This small molecule binds to this protein.
Small molecule (SMILES): CCOP(=O)(COc1ccc(C[C@H](NC(=O)O[C@H]2CO[C@H]3OCC[C@H]32)[C@H](O)CN(C[C@@H](C)CC)S(=O)(=O)c2ccc(OC)cc2)cc1)OCC

Sequence of chain 1.A:
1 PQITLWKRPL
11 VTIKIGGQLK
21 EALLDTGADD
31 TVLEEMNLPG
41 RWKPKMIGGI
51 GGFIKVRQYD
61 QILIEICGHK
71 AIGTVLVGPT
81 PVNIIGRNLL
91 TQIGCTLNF

Sequence of chain 1.B:
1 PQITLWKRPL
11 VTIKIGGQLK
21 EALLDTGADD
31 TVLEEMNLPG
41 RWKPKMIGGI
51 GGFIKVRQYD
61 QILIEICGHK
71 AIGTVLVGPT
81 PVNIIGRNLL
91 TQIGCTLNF

Binding-site contacts:
Ligand atom O14 contacts residue GLY27 of chain 1.B at 3.6 Å.
Ligand atom C46 contacts residue PRO81 of chain 1.A at 3.7 Å (hydrophobic).
Ligand atom C34 contacts residue GLY27 of chain 1.B at 3.3 Å.
Ligand atom C40 contacts residue ASP30 of chain 1.A at 3.4 Å.
Ligand atom C24 contacts residue ASP29 of chain 1.B at 3.6 Å.
Ligand atom O39 contacts residue ASP30 of chain 1.A at 3.2 Å (salt-bridge).
Ligand atom C25 contacts residue GLY48 of chain 1.B at 3.2 Å.
Ligand atom N16 contacts residue GLY27 of chain 1.B at 3.4 Å (h-bond).
Ligand atom O14 contacts residue ASP25 of chain 1.B at 2.6 Å (salt-bridge).
Ligand atom C11 contacts residue GLY27 of chain 1.A at 3.4 Å.
Ligand atom O22 contacts residue ASP29 of chain 1.B at 3.3 Å (salt-bridge).
Ligand atom C12 contacts residue ASP25 of chain 1.A at 3.2 Å.
Ligand atom O19 contacts residue ALA28 of chain 1.B at 3.6 Å.
Ligand atom C40 contacts residue ILE47 of chain 1.A at 3.7 Å (hydrophobic).
Ligand atom C15 contacts residue ASP25 of chain 1.A at 3.8 Å.
Ligand atom C28 contacts residue ASP25 of chain 1.A at 3.0 Å.
Ligand atom C23 contacts residue GLY48 of chain 1.B at 3.3 Å.
Ligand atom O35 contacts residue PRO81 of chain 1.A at 3.4 Å.
Ligand atom C05 contacts residue ALA28 of chain 1.A at 3.4 Å (hydrophobic).
Ligand atom O09 contacts residue GLY49 of chain 1.A at 3.2 Å.
Ligand atom C50 contacts residue VAL82 of chain 1.B at 3.5 Å (hydrophobic).
Ligand atom O09 contacts residue ILE50 of chain 1.B at 3.5 Å.
Ligand atom C06 contacts residue ALA28 of chain 1.A at 3.5 Å (hydrophobic).
Ligand atom O22 contacts residue ASP30 of chain 1.B at 3.2 Å (salt-bridge).
Ligand atom C13 contacts residue ASP25 of chain 1.A at 3.3 Å.
Ligand atom O22 contacts residue ALA28 of chain 1.B at 3.6 Å.
Ligand atom C13 contacts residue ASP25 of chain 1.B at 3.3 Å.
Ligand atom O08 contacts residue ILE50 of chain 1.B at 3.5 Å.
Ligand atom C41 contacts residue PRO81 of chain 1.A at 3.6 Å (hydrophobic).
Ligand atom C06 contacts residue VAL32 of chain 1.A at 3.8 Å (hydrophobic).
Ligand atom C37 contacts residue VAL82 of chain 1.B at 3.4 Å (hydrophobic).
Ligand atom C12 contacts residue GLY27 of chain 1.A at 3.7 Å.
Ligand atom O27 contacts residue ASP29 of chain 1.B at 2.9 Å (salt-bridge).
Ligand atom O14 contacts residue ASP25 of chain 1.A at 2.6 Å (salt-bridge).
Ligand atom O49 contacts residue GLY48 of chain 1.B at 3.7 Å.
Ligand atom C37 contacts residue GLY27 of chain 1.A at 3.7 Å.
Ligand atom C03 contacts residue GLY48 of chain 1.A at 3.1 Å.
Ligand atom C06 contacts residue ASP30 of chain 1.A at 3.3 Å.
Ligand atom C45 contacts residue PHE53 of chain 1.B at 3.7 Å (hydrophobic).
Ligand atom C41 contacts residue GLY48 of chain 1.B at 3.7 Å.